The protein below binds the small molecule below.
Small molecule (SMILES): [H]/N=C(/N)Nc1ccc2nc(NC)[nH]c2c1

Binding-site contacts:
Ligand atom C1 contacts residue GLY261 of chain 1.A at 4.0 Å.
Ligand atom N4 contacts residue ILE201 of chain 1.A at 3.9 Å.
Ligand atom C1 contacts residue TYR106 of chain 1.A at 4.0 Å (hydrophobic).
Ligand atom N4 contacts residue CYS158 of chain 1.A at 3.9 Å.
Ligand atom C5 contacts residue ASP102 of chain 1.A at 3.6 Å.
Ligand atom N5 contacts residue ALA232 of chain 1.A at 3.9 Å.
Ligand atom N5 contacts residue MET260 of chain 1.A at 3.6 Å.
Ligand atom C7 contacts residue GLY230 of chain 1.A at 3.8 Å.
Ligand atom C4 contacts residue MET260 of chain 1.A at 3.9 Å (hydrophobic).
Ligand atom N5 contacts residue VAL233 of chain 1.A at 3.9 Å.
Ligand atom C2 contacts residue TYR106 of chain 1.A at 3.7 Å (hydrophobic).
Ligand atom N5 contacts residue LEU231 of chain 1.A at 2.9 Å (h-bond).
Ligand atom C7 contacts residue MET260 of chain 1.A at 3.8 Å (hydrophobic).
Ligand atom C1 contacts residue ALA232 of chain 1.A at 3.8 Å (hydrophobic).
Ligand atom N contacts residue TYR106 of chain 1.A at 3.9 Å.
Ligand atom N3 contacts residue ASP102 of chain 1.A at 2.8 Å (salt-bridge).
Ligand atom N3 contacts residue ASP156 of chain 1.A at 3.0 Å (salt-bridge).
Ligand atom N2 contacts residue MET260 of chain 1.A at 3.6 Å.
Ligand atom C8 contacts residue MET260 of chain 1.A at 3.8 Å (hydrophobic).
Ligand atom N contacts residue ALA232 of chain 1.A at 2.9 Å (h-bond).
Ligand atom N4 contacts residue ASP156 of chain 1.A at 2.6 Å (salt-bridge).
Ligand atom C1 contacts residue LEU231 of chain 1.A at 3.9 Å (hydrophobic).
Ligand atom N4 contacts residue GLN203 of chain 1.A at 3.7 Å.
Ligand atom C5 contacts residue ILE201 of chain 1.A at 3.9 Å (hydrophobic).
Ligand atom C contacts residue ALA232 of chain 1.A at 3.7 Å (hydrophobic).
Ligand atom C6 contacts residue MET260 of chain 1.A at 3.8 Å (hydrophobic).
Ligand atom N2 contacts residue ASP102 of chain 1.A at 3.0 Å (salt-bridge).
Ligand atom C8 contacts residue LEU231 of chain 1.A at 3.8 Å (hydrophobic).
Ligand atom C4 contacts residue TYR106 of chain 1.A at 3.7 Å (hydrophobic).
Ligand atom C3 contacts residue TYR106 of chain 1.A at 3.5 Å (hydrophobic).
Ligand atom N3 contacts residue ILE201 of chain 1.A at 3.6 Å.
Ligand atom C3 contacts residue ASP102 of chain 1.A at 3.7 Å.
Ligand atom C5 contacts residue MET260 of chain 1.A at 3.9 Å (hydrophobic).
Ligand atom C5 contacts residue ASP156 of chain 1.A at 3.5 Å.
Ligand atom N1 contacts residue TYR106 of chain 1.A at 3.8 Å.
Ligand atom C8 contacts residue TYR106 of chain 1.A at 4.0 Å (hydrophobic).
Ligand atom C5 contacts residue TYR106 of chain 1.A at 4.0 Å (hydrophobic).
Ligand atom N3 contacts residue SER103 of chain 1.A at 3.6 Å.
Ligand atom N2 contacts residue TYR106 of chain 1.A at 3.4 Å.
Ligand atom C4 contacts residue ASP102 of chain 1.A at 3.8 Å.

Sequence of chain 1.A:
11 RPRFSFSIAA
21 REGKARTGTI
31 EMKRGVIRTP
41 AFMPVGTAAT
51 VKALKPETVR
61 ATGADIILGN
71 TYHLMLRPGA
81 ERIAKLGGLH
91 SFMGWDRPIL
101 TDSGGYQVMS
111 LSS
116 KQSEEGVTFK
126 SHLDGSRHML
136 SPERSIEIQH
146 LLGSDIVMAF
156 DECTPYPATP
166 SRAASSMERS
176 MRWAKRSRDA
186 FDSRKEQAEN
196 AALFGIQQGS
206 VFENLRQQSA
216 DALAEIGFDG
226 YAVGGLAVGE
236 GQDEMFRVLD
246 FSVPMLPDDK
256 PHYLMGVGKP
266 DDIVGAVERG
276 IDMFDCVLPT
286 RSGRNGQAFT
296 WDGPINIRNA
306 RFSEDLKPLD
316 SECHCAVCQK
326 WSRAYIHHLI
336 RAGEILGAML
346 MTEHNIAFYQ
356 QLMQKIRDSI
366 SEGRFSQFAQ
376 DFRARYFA